This small molecule binds to this protein.
Small molecule (SMILES): CC(=O)N[C@H]1[C@H](O[C@H]2[C@H](O)[C@@H](NC(C)=O)CO[C@@H]2CO)O[C@H](CO)[C@@H](O)[C@@H]1O

Binding-site contacts:
Ligand atom C3 contacts residue VAL291 of chain 3.A at 4.0 Å (hydrophobic).
Ligand atom C8 contacts residue GLU69 of chain 3.B at 3.6 Å.
Ligand atom C6 contacts residue GLU69 of chain 3.B at 4.2 Å.
Ligand atom C1 contacts residue ASN279 of chain 3.A at 1.4 Å.
Ligand atom C1 contacts residue ASN292 of chain 3.A at 4.0 Å.
Ligand atom C2 contacts residue ASN279 of chain 3.A at 2.5 Å.
Ligand atom C1 contacts residue VAL291 of chain 3.A at 3.5 Å (hydrophobic).
Ligand atom C8 contacts residue ASN279 of chain 3.A at 4.5 Å.
Ligand atom N2 contacts residue VAL291 of chain 3.A at 3.5 Å (h-bond).
Ligand atom C8 contacts residue SER39 of chain 3.A at 3.5 Å.
Ligand atom O5 contacts residue ASN279 of chain 3.A at 2.4 Å (h-bond).
Ligand atom O5 contacts residue ASN292 of chain 3.A at 3.6 Å.
Ligand atom C2 contacts residue VAL291 of chain 3.A at 3.8 Å (hydrophobic).
Ligand atom N2 contacts residue ASN279 of chain 3.A at 3.0 Å (h-bond).
Ligand atom C5 contacts residue VAL291 of chain 3.A at 4.3 Å (hydrophobic).
Ligand atom O7 contacts residue ASN279 of chain 3.A at 3.1 Å (h-bond).
Ligand atom C5 contacts residue ASN292 of chain 3.A at 3.7 Å.
Ligand atom C7 contacts residue VAL291 of chain 3.A at 4.4 Å (hydrophobic).
Ligand atom C7 contacts residue ASN279 of chain 3.A at 3.2 Å.
Ligand atom C8 contacts residue VAL291 of chain 3.A at 4.3 Å (hydrophobic).
Ligand atom C4 contacts residue ASN279 of chain 3.A at 4.2 Å.
Ligand atom C6 contacts residue ASN292 of chain 3.A at 3.9 Å.
Ligand atom C3 contacts residue ASN279 of chain 3.A at 3.8 Å.
Ligand atom O5 contacts residue VAL291 of chain 3.A at 4.4 Å.
Ligand atom C5 contacts residue ASN279 of chain 3.A at 3.6 Å.

Sequence of chain 3.B:
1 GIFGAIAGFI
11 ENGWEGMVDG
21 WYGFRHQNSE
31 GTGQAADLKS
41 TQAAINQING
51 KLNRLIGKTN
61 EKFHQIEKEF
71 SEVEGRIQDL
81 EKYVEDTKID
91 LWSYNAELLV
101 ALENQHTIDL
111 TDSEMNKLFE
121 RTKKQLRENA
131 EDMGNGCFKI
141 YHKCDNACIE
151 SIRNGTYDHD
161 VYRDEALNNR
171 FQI

Sequence of chain 3.A:
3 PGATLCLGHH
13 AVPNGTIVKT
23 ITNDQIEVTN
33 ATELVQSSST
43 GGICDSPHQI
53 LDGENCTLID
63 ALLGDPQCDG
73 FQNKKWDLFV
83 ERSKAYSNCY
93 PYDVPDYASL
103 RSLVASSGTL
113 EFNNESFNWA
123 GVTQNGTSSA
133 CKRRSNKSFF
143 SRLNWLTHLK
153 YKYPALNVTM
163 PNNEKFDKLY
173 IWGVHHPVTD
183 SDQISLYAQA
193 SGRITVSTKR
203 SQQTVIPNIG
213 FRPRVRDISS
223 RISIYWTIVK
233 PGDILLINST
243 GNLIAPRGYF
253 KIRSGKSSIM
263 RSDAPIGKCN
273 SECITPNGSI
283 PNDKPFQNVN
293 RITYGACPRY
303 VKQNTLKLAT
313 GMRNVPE